Binding-site contacts:
Ligand atom PA contacts residue GOL1 of chain 1.Q at 3.2 Å.
Ligand atom O6A contacts residue LYS389 of chain 1.B at 3.0 Å (salt-bridge).
Ligand atom O2A contacts residue MN1 of chain 1.M at 2.0 Å.
Ligand atom PA contacts residue MN1 of chain 1.M at 3.3 Å.
Ligand atom C8 contacts residue GOL1 of chain 1.Q at 3.3 Å.
Ligand atom PB contacts residue MN1 of chain 1.M at 3.3 Å.
Ligand atom O6A contacts residue ASP388 of chain 1.B at 3.1 Å (salt-bridge).
Ligand atom O31 contacts residue ASP267 of chain 1.B at 2.8 Å (salt-bridge).
Ligand atom O3B contacts residue ASP269 of chain 1.B at 3.3 Å (salt-bridge).
Ligand atom O3' contacts residue SER268 of chain 1.B at 3.0 Å (h-bond).
Ligand atom O2' contacts residue SER170 of chain 1.B at 2.7 Å (h-bond).
Ligand atom O3B contacts residue ASP267 of chain 1.B at 2.9 Å (salt-bridge).
Ligand atom O3' contacts residue ASP269 of chain 1.B at 3.4 Å (salt-bridge).
Ligand atom O31 contacts residue SER356 of chain 1.B at 3.1 Å (h-bond).
Ligand atom O3B contacts residue ASN449 of chain 1.B at 2.8 Å (h-bond).
Ligand atom O21 contacts residue SER356 of chain 1.B at 3.4 Å (h-bond).
Ligand atom O31 contacts residue LYS251 of chain 1.B at 2.8 Å (salt-bridge).
Ligand atom O21 contacts residue GLU355 of chain 1.B at 3.1 Å.
Ligand atom O6A contacts residue HIS386 of chain 1.B at 2.9 Å (h-bond).
Ligand atom C2 contacts residue ASN250 of chain 1.B at 3.1 Å.
Ligand atom N3 contacts residue SER170 of chain 1.B at 3.3 Å (h-bond).
Ligand atom N7 contacts residue GOL1 of chain 1.Q at 2.7 Å (h-bond).
Ligand atom O3B contacts residue MN1 of chain 1.M at 2.0 Å.
Ligand atom O41 contacts residue SER356 of chain 1.B at 3.2 Å (h-bond).
Ligand atom N2 contacts residue ASN250 of chain 1.B at 3.2 Å.
Ligand atom C5' contacts residue ASP267 of chain 1.B at 3.2 Å.
Ligand atom O5' contacts residue GOL1 of chain 1.Q at 2.7 Å (h-bond).
Ligand atom O41 contacts residue LYS251 of chain 1.B at 3.0 Å (salt-bridge).
Ligand atom O41 contacts residue ASP388 of chain 1.B at 2.5 Å (salt-bridge).
Ligand atom C6 contacts residue ASN250 of chain 1.B at 3.3 Å.
Ligand atom N2 contacts residue SER170 of chain 1.B at 3.0 Å (h-bond).
Ligand atom O2A contacts residue ASP267 of chain 1.B at 2.6 Å (salt-bridge).
Ligand atom C41 contacts residue SER356 of chain 1.B at 3.1 Å.
Ligand atom O1A contacts residue GOL1 of chain 1.Q at 2.6 Å (h-bond).
Ligand atom C5 contacts residue THR247 of chain 1.B at 3.2 Å.
Ligand atom C4 contacts residue THR247 of chain 1.B at 3.3 Å.
Ligand atom O3' contacts residue ASP267 of chain 1.B at 3.4 Å.
Ligand atom N1 contacts residue ASN250 of chain 1.B at 2.8 Å (h-bond).
Ligand atom O2A contacts residue ASP269 of chain 1.B at 2.5 Å (salt-bridge).
Ligand atom O31 contacts residue GLY357 of chain 1.B at 3.2 Å (h-bond).

The protein below binds the small molecule below.
Small molecule (SMILES): Nc1nc2c(ncn2[C@@H]2O[C@H](CO[P](=O)(O)O[P](=O)(O)O[C@H]3O[C@H](CO)[C@@H](O)[C@H](O)[C@@H]3O)[C@@H](O)[C@H]2O)c(=O)[nH]1

Sequence of chain 1.B:
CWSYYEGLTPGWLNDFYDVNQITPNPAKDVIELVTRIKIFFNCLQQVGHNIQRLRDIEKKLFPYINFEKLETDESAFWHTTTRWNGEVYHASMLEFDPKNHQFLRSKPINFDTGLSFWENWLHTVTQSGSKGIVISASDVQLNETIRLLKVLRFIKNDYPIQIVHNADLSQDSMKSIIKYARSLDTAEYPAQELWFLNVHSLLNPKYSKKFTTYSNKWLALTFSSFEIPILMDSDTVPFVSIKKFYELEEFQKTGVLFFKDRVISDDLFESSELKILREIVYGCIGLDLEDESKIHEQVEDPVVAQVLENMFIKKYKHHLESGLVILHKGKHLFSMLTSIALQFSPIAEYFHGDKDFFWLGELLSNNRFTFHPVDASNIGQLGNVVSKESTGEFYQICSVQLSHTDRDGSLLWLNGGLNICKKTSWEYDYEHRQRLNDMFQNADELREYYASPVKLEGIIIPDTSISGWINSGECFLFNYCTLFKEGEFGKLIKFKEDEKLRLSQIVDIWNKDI